Sequence of chain 2.A:
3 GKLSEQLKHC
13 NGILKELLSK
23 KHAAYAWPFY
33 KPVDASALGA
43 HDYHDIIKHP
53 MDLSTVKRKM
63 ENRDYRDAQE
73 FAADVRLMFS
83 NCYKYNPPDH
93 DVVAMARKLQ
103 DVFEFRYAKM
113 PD

Binding-site contacts:
Ligand atom NAO contacts residue ASN88 of chain 2.A at 3.5 Å (h-bond).
Ligand atom CAQ contacts residue VAL94 of chain 2.A at 3.7 Å (hydrophobic).
Ligand atom CAS contacts residue ASN88 of chain 2.A at 3.7 Å.
Ligand atom CAS contacts residue TYR87 of chain 2.A at 3.7 Å (hydrophobic).
Ligand atom CL1 contacts residue ASP93 of chain 2.A at 4.0 Å.
Ligand atom CAR contacts residue PHE31 of chain 2.A at 3.6 Å (hydrophobic).
Ligand atom NAO contacts residue CYS84 of chain 2.A at 4.0 Å.
Ligand atom CAA contacts residue PRO30 of chain 2.A at 3.5 Å (hydrophobic).
Ligand atom CBB contacts residue VAL94 of chain 2.A at 4.0 Å (hydrophobic).
Ligand atom CAX contacts residue TRP29 of chain 2.A at 4.0 Å (hydrophobic).
Ligand atom CAW contacts residue ALA42 of chain 2.A at 4.0 Å (hydrophobic).
Ligand atom CAR contacts residue VAL35 of chain 2.A at 4.1 Å (hydrophobic).
Ligand atom CAX contacts residue PRO30 of chain 2.A at 3.9 Å (hydrophobic).
Ligand atom CAR contacts residue PRO30 of chain 2.A at 3.5 Å (hydrophobic).
Ligand atom CBD contacts residue TYR87 of chain 2.A at 3.4 Å (hydrophobic).
Ligand atom NAH contacts residue VAL94 of chain 2.A at 4.0 Å.
Ligand atom CBE contacts residue LEU40 of chain 2.A at 4.1 Å (hydrophobic).
Ligand atom CAP contacts residue VAL94 of chain 2.A at 4.1 Å (hydrophobic).
Ligand atom CAX contacts residue VAL94 of chain 2.A at 3.6 Å (hydrophobic).
Ligand atom CAF contacts residue PRO30 of chain 2.A at 3.4 Å (hydrophobic).
Ligand atom OAL contacts residue TRP29 of chain 2.A at 3.4 Å.
Ligand atom NAK contacts residue VAL94 of chain 2.A at 4.2 Å.
Ligand atom CAB contacts residue TRP29 of chain 2.A at 4.0 Å (hydrophobic).
Ligand atom CBE contacts residue TYR45 of chain 2.A at 3.3 Å (hydrophobic).
Ligand atom CBD contacts residue TYR45 of chain 2.A at 4.1 Å (hydrophobic).
Ligand atom CAJ contacts residue ASN88 of chain 2.A at 4.1 Å.
Ligand atom CBD contacts residue ALA42 of chain 2.A at 3.8 Å (hydrophobic).
Ligand atom CAY contacts residue PRO30 of chain 2.A at 4.1 Å (hydrophobic).
Ligand atom NAN contacts residue ASN88 of chain 2.A at 3.0 Å (h-bond).
Ligand atom CAY contacts residue MET97 of chain 2.A at 4.0 Å (hydrophobic).
Ligand atom CAF contacts residue VAL35 of chain 2.A at 4.0 Å (hydrophobic).
Ligand atom CAP contacts residue VAL35 of chain 2.A at 4.0 Å (hydrophobic).
Ligand atom CBE contacts residue VAL35 of chain 2.A at 3.3 Å (hydrophobic).
Ligand atom CAY contacts residue TRP29 of chain 2.A at 3.7 Å (hydrophobic).
Ligand atom CAG contacts residue VAL94 of chain 2.A at 4.0 Å (hydrophobic).
Ligand atom OAV contacts residue LEU40 of chain 2.A at 4.1 Å.
Ligand atom OAU contacts residue TYR87 of chain 2.A at 3.6 Å.
Ligand atom CBD contacts residue LEU40 of chain 2.A at 4.1 Å (hydrophobic).
Ligand atom CAM contacts residue TRP29 of chain 2.A at 3.9 Å (hydrophobic).
Ligand atom CAY contacts residue VAL94 of chain 2.A at 4.0 Å (hydrophobic).

This small molecule binds to this protein.
Small molecule (SMILES): CC[C@@H](C(=O)OC)[C@@H]1N=C(c2ccc(Cl)cc2)c2cc(OC)ccc2-n2c(C)nnc21